Binding-site contacts:
Ligand atom C3 contacts residue ASN118 of chain 2.C at 3.8 Å.
Ligand atom C6 contacts residue PHE119 of chain 2.C at 4.1 Å (hydrophobic).
Ligand atom C8 contacts residue ASN118 of chain 2.C at 3.9 Å.
Ligand atom C1 contacts residue ASN118 of chain 2.C at 1.4 Å.
Ligand atom N2 contacts residue TYR90 of chain 2.C at 4.5 Å.
Ligand atom C5 contacts residue THR120 of chain 2.C at 4.0 Å.
Ligand atom O5 contacts residue THR89 of chain 2.C at 3.8 Å.
Ligand atom O5 contacts residue THR120 of chain 2.C at 3.4 Å (h-bond).
Ligand atom O7 contacts residue TYR90 of chain 2.C at 3.7 Å.
Ligand atom C4 contacts residue ASN118 of chain 2.C at 4.2 Å.
Ligand atom C1 contacts residue SER66 of chain 2.C at 4.2 Å.
Ligand atom O6 contacts residue ASN118 of chain 2.C at 4.1 Å.
Ligand atom C7 contacts residue ASN118 of chain 2.C at 3.6 Å.
Ligand atom C5 contacts residue THR89 of chain 2.C at 4.1 Å.
Ligand atom N2 contacts residue ASN118 of chain 2.C at 2.9 Å (h-bond).
Ligand atom C2 contacts residue ASN118 of chain 2.C at 2.4 Å.
Ligand atom O7 contacts residue ASN118 of chain 2.C at 4.5 Å.
Ligand atom C7 contacts residue TYR90 of chain 2.C at 3.8 Å (hydrophobic).
Ligand atom O6 contacts residue PHE119 of chain 2.C at 2.8 Å (h-bond).
Ligand atom C1 contacts residue THR89 of chain 2.C at 3.9 Å.
Ligand atom O5 contacts residue ASN118 of chain 2.C at 2.4 Å (h-bond).
Ligand atom O5 contacts residue PHE119 of chain 2.C at 4.2 Å.
Ligand atom C8 contacts residue TYR90 of chain 2.C at 3.9 Å (hydrophobic).
Ligand atom O6 contacts residue THR89 of chain 2.C at 3.5 Å.
Ligand atom C6 contacts residue THR89 of chain 2.C at 4.2 Å.
Ligand atom O6 contacts residue THR120 of chain 2.C at 3.1 Å (h-bond).
Ligand atom C5 contacts residue ASN118 of chain 2.C at 3.7 Å.
Ligand atom C2 contacts residue SER66 of chain 2.C at 4.4 Å.
Ligand atom C6 contacts residue THR120 of chain 2.C at 3.4 Å.

Sequence of chain 2.C:
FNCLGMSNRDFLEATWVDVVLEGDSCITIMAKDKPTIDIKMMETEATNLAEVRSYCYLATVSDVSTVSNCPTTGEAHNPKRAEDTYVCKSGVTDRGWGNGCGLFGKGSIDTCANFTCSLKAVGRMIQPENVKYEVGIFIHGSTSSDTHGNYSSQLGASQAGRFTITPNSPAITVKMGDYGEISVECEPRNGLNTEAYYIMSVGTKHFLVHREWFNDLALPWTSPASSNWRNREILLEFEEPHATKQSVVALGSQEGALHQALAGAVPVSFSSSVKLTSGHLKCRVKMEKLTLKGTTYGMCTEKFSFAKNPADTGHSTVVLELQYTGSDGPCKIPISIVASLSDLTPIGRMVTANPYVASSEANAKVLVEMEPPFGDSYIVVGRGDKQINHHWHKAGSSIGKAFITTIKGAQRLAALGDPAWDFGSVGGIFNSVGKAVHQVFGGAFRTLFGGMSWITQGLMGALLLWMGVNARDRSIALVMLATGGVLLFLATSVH

A protein and the small-molecule ligand that binds it are described below.
Small molecule (SMILES): CC(=O)N[C@@H]1[C@@H](O)[C@H](O)[C@@H](CO)O[C@H]1O